Sequence of chain 1.I:
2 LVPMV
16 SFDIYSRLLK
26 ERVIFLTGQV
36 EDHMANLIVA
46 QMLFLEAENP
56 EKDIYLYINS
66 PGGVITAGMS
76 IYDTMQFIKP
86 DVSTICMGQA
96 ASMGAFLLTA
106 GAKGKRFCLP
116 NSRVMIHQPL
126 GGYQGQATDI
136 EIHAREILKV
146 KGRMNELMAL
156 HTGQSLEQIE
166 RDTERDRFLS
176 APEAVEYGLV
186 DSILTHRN

Binding-site contacts:
Ligand atom C10 contacts residue GLY68 of chain 1.I at 3.6 Å.
Ligand atom C1 contacts residue LEU125 of chain 1.I at 3.6 Å (hydrophobic).
Ligand atom C6 contacts residue ILE142 of chain 1.I at 3.6 Å (hydrophobic).
Ligand atom C20 contacts residue HIS122 of chain 1.I at 3.5 Å.
Ligand atom C16 contacts residue HIS122 of chain 1.I at 2.8 Å.
Ligand atom C16 contacts residue MET98 of chain 1.I at 3.5 Å (hydrophobic).
Ligand atom N2 contacts residue GLY68 of chain 1.I at 3.0 Å (h-bond).
Ligand atom C17 contacts residue MET98 of chain 1.I at 3.6 Å (hydrophobic).
Ligand atom C17 contacts residue ILE70 of chain 1.I at 3.7 Å (hydrophobic).
Ligand atom O1 contacts residue LEU125 of chain 1.I at 3.3 Å (h-bond).
Ligand atom C24 contacts residue HIS122 of chain 1.I at 1.8 Å.
Ligand atom C16 contacts residue SER97 of chain 1.I at 1.4 Å.
Ligand atom C17 contacts residue SER97 of chain 1.I at 2.8 Å.
Ligand atom O3 contacts residue ILE70 of chain 1.I at 3.6 Å.
Ligand atom C19 contacts residue SER97 of chain 1.I at 3.7 Å.
Ligand atom C15 contacts residue HIS122 of chain 1.I at 3.6 Å.
Ligand atom O4 contacts residue SER97 of chain 1.I at 2.3 Å (h-bond).
Ligand atom O4 contacts residue GLY67 of chain 1.I at 3.5 Å.
Ligand atom C15 contacts residue SER97 of chain 1.I at 2.3 Å.
Ligand atom O5 contacts residue MET149 of chain 1.I at 3.4 Å.
Ligand atom C2 contacts residue ILE70 of chain 1.I at 3.6 Å (hydrophobic).
Ligand atom C24 contacts residue SER97 of chain 1.I at 2.4 Å.
Ligand atom O3 contacts residue LEU125 of chain 1.I at 3.0 Å (h-bond).
Ligand atom C9 contacts residue GLY68 of chain 1.I at 3.4 Å.
Ligand atom O3 contacts residue PRO124 of chain 1.I at 3.2 Å.
Ligand atom C22 contacts residue PRO124 of chain 1.I at 3.7 Å (hydrophobic).
Ligand atom N1 contacts residue LEU125 of chain 1.I at 2.9 Å (h-bond).
Ligand atom N2 contacts residue SER97 of chain 1.I at 3.5 Å (h-bond).
Ligand atom O5 contacts residue ASN150 of chain 1.I at 3.7 Å.
Ligand atom C22 contacts residue HIS122 of chain 1.I at 3.1 Å.
Ligand atom C21 contacts residue MET149 of chain 1.I at 3.7 Å (hydrophobic).
Ligand atom C5 contacts residue ILE142 of chain 1.I at 3.5 Å (hydrophobic).
Ligand atom O2 contacts residue VAL69 of chain 1.I at 3.6 Å.
Ligand atom C1 contacts residue ILE70 of chain 1.I at 3.7 Å (hydrophobic).
Ligand atom C5 contacts residue GOL1 of chain 1.LA at 3.5 Å.
Ligand atom O4 contacts residue MET98 of chain 1.I at 3.1 Å (h-bond).
Ligand atom C18 contacts residue SER97 of chain 1.I at 3.2 Å.
Ligand atom C23 contacts residue HIS122 of chain 1.I at 3.4 Å.
Ligand atom O2 contacts residue ILE70 of chain 1.I at 2.8 Å (h-bond).
Ligand atom O4 contacts residue GLY68 of chain 1.I at 3.1 Å (h-bond).

The protein below binds the small molecule below.
Small molecule (SMILES): CC(C)C[C@H](NC(=O)OCc1ccccc1)C(=O)N[C@@H](Cc1ccc(O)cc1)[C@H](C)O